Binding-site contacts:
Ligand atom O6 contacts residue ARG145 of chain 1.A at 3.3 Å.
Ligand atom C1 contacts residue PRO588 of chain 1.A at 3.6 Å (hydrophobic).
Ligand atom O7 contacts residue ASN150 of chain 1.A at 3.0 Å (h-bond).
Ligand atom O5 contacts residue GLY146 of chain 1.A at 3.5 Å.
Ligand atom O5 contacts residue ASN150 of chain 1.A at 2.4 Å (h-bond).
Ligand atom C6 contacts residue GLY582 of chain 1.A at 3.8 Å.
Ligand atom C6 contacts residue PHE578 of chain 1.A at 4.0 Å (hydrophobic).
Ligand atom C5 contacts residue PHE578 of chain 1.A at 3.5 Å (hydrophobic).
Ligand atom O6 contacts residue PHE578 of chain 1.A at 3.3 Å.
Ligand atom C2 contacts residue ASN150 of chain 1.A at 2.5 Å.
Ligand atom N2 contacts residue GLY582 of chain 1.A at 3.1 Å (h-bond).
Ligand atom C6 contacts residue ASP580 of chain 1.A at 4.0 Å.
Ligand atom C8 contacts residue LEU583 of chain 1.A at 4.1 Å (hydrophobic).
Ligand atom C8 contacts residue GLY582 of chain 1.A at 3.3 Å.
Ligand atom O7 contacts residue ARG145 of chain 1.A at 4.0 Å.
Ligand atom C3 contacts residue PHE578 of chain 1.A at 4.2 Å (hydrophobic).
Ligand atom C1 contacts residue ASN150 of chain 1.A at 1.4 Å.
Ligand atom O3 contacts residue GLY582 of chain 1.A at 3.7 Å.
Ligand atom C6 contacts residue GLU149 of chain 1.A at 4.1 Å.
Ligand atom C5 contacts residue ASN150 of chain 1.A at 3.7 Å.
Ligand atom C4 contacts residue PHE578 of chain 1.A at 4.1 Å (hydrophobic).
Ligand atom C6 contacts residue ASP579 of chain 1.A at 3.5 Å.
Ligand atom O6 contacts residue ASP580 of chain 1.A at 3.9 Å.
Ligand atom C1 contacts residue GLY146 of chain 1.A at 3.8 Å.
Ligand atom C7 contacts residue PRO588 of chain 1.A at 4.1 Å (hydrophobic).
Ligand atom O5 contacts residue PHE578 of chain 1.A at 4.0 Å.
Ligand atom O5 contacts residue GLU149 of chain 1.A at 3.7 Å.
Ligand atom C7 contacts residue GLY582 of chain 1.A at 3.7 Å.
Ligand atom C1 contacts residue PHE578 of chain 1.A at 4.0 Å (hydrophobic).
Ligand atom C3 contacts residue ASN150 of chain 1.A at 3.9 Å.
Ligand atom C3 contacts residue GLY582 of chain 1.A at 4.2 Å.
Ligand atom O6 contacts residue ARG581 of chain 1.A at 4.1 Å.
Ligand atom O4 contacts residue PHE578 of chain 1.A at 3.5 Å.
Ligand atom C8 contacts residue PRO588 of chain 1.A at 3.7 Å (hydrophobic).
Ligand atom O6 contacts residue GLY146 of chain 1.A at 4.1 Å.
Ligand atom C7 contacts residue ASN150 of chain 1.A at 3.4 Å.
Ligand atom O6 contacts residue GLY582 of chain 1.A at 3.4 Å (h-bond).
Ligand atom C8 contacts residue ARG581 of chain 1.A at 4.0 Å.
Ligand atom N2 contacts residue ASN150 of chain 1.A at 2.9 Å (h-bond).
Ligand atom O7 contacts residue PHE578 of chain 1.A at 3.9 Å.

A protein and the small-molecule ligand that binds it are described below.
Small molecule (SMILES): CC(=O)N[C@H]1[C@H](O[C@H]2[C@H](O)[C@@H](NC(C)=O)CO[C@@H]2CO)O[C@H](CO)[C@@H](O)[C@@H]1O

Sequence of chain 1.A:
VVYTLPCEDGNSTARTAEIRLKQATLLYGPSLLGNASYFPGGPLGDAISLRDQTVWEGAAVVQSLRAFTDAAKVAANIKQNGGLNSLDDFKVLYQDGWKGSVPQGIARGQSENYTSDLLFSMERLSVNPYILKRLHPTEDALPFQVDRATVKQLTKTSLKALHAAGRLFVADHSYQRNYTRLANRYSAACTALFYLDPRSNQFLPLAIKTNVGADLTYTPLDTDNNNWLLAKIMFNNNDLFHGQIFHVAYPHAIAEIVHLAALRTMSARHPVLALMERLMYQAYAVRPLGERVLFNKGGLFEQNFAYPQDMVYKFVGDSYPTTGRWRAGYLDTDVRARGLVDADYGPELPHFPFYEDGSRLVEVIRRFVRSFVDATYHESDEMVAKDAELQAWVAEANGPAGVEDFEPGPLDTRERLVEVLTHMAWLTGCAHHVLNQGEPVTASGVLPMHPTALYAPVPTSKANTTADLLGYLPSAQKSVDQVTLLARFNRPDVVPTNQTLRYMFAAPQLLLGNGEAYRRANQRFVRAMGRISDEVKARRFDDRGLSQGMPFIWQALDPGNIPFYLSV